Sequence of chain 1.A:
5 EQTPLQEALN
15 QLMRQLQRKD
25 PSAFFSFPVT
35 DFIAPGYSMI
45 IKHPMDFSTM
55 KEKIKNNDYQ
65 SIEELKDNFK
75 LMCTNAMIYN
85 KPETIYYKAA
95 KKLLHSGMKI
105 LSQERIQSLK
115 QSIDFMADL

Binding-site contacts:
Ligand atom C6 contacts residue TYR90 of chain 1.A at 3.6 Å (hydrophobic).
Ligand atom C6 contacts residue ILE37 of chain 1.A at 4.1 Å (hydrophobic).
Ligand atom C7 contacts residue ALA38 of chain 1.A at 4.1 Å (hydrophobic).
Ligand atom C9 contacts residue ILE37 of chain 1.A at 3.4 Å (hydrophobic).
Ligand atom C15 contacts residue ALA80 of chain 1.A at 4.2 Å (hydrophobic).
Ligand atom O10 contacts residue ILE37 of chain 1.A at 3.9 Å.
Ligand atom C2 contacts residue TYR90 of chain 1.A at 3.7 Å (hydrophobic).
Ligand atom O17 contacts residue VAL33 of chain 1.A at 4.0 Å.
Ligand atom C2 contacts residue PHE28 of chain 1.A at 4.1 Å (hydrophobic).
Ligand atom S5 contacts residue ASN84 of chain 1.A at 3.4 Å (h-bond).
Ligand atom C15 contacts residue VAL33 of chain 1.A at 3.7 Å (hydrophobic).
Ligand atom C16 contacts residue ALA80 of chain 1.A at 3.9 Å (hydrophobic).
Ligand atom C15 contacts residue PHE28 of chain 1.A at 4.2 Å (hydrophobic).
Ligand atom C1 contacts residue PHE28 of chain 1.A at 3.7 Å (hydrophobic).
Ligand atom C7 contacts residue ASN84 of chain 1.A at 3.9 Å.
Ligand atom C7 contacts residue TYR90 of chain 1.A at 3.7 Å (hydrophobic).
Ligand atom C12 contacts residue ILE37 of chain 1.A at 3.3 Å (hydrophobic).
Ligand atom C13 contacts residue ILE37 of chain 1.A at 3.7 Å (hydrophobic).
Ligand atom C8 contacts residue ILE37 of chain 1.A at 3.5 Å (hydrophobic).
Ligand atom C16 contacts residue PHE28 of chain 1.A at 3.8 Å (hydrophobic).
Ligand atom C8 contacts residue TYR90 of chain 1.A at 3.8 Å (hydrophobic).
Ligand atom C12 contacts residue TYR90 of chain 1.A at 3.3 Å (hydrophobic).
Ligand atom C16 contacts residue PHE29 of chain 1.A at 3.4 Å (hydrophobic).
Ligand atom C11 contacts residue ILE37 of chain 1.A at 3.5 Å (hydrophobic).
Ligand atom C4 contacts residue TYR90 of chain 1.A at 3.9 Å (hydrophobic).
Ligand atom C4 contacts residue VAL33 of chain 1.A at 4.3 Å (hydrophobic).
Ligand atom C14 contacts residue VAL33 of chain 1.A at 3.9 Å (hydrophobic).
Ligand atom C14 contacts residue PHE28 of chain 1.A at 3.6 Å (hydrophobic).
Ligand atom C6 contacts residue ASN84 of chain 1.A at 4.0 Å.
Ligand atom C9 contacts residue TYR90 of chain 1.A at 3.5 Å (hydrophobic).
Ligand atom N3 contacts residue TYR90 of chain 1.A at 3.5 Å.
Ligand atom O10 contacts residue TYR90 of chain 1.A at 3.6 Å (h-bond).
Ligand atom C7 contacts residue ILE37 of chain 1.A at 4.2 Å (hydrophobic).
Ligand atom C15 contacts residue ASN84 of chain 1.A at 4.2 Å.
Ligand atom S5 contacts residue TYR90 of chain 1.A at 3.9 Å.
Ligand atom O17 contacts residue ALA80 of chain 1.A at 3.7 Å.
Ligand atom C14 contacts residue TYR90 of chain 1.A at 4.3 Å (hydrophobic).
Ligand atom O17 contacts residue ASN84 of chain 1.A at 3.1 Å (h-bond).
Ligand atom C16 contacts residue VAL33 of chain 1.A at 4.1 Å (hydrophobic).
Ligand atom C13 contacts residue TYR90 of chain 1.A at 3.5 Å (hydrophobic).

A protein and the small-molecule ligand that binds it are described below.
Small molecule (SMILES): CCN1/C(=C/C(C)=O)Sc2ccc(OC)cc21